Sequence of chain 1.S:
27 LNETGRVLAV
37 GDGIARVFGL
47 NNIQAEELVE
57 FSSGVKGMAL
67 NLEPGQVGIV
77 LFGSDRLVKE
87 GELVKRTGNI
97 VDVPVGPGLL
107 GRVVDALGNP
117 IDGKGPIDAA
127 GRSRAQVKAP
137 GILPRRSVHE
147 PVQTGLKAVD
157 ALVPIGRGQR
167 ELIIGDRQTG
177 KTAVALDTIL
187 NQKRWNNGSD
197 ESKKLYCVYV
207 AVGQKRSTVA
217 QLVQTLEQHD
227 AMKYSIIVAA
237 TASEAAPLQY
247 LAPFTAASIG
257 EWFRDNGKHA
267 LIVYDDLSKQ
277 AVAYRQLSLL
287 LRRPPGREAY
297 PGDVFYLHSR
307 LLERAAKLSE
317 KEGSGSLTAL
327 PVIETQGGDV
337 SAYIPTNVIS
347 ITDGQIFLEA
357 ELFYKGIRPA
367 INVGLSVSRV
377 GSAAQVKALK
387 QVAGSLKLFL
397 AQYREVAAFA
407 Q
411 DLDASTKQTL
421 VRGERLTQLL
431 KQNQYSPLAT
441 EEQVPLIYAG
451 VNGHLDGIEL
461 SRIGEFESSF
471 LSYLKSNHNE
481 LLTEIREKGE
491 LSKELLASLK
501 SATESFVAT

Sequence of chain 1.V:
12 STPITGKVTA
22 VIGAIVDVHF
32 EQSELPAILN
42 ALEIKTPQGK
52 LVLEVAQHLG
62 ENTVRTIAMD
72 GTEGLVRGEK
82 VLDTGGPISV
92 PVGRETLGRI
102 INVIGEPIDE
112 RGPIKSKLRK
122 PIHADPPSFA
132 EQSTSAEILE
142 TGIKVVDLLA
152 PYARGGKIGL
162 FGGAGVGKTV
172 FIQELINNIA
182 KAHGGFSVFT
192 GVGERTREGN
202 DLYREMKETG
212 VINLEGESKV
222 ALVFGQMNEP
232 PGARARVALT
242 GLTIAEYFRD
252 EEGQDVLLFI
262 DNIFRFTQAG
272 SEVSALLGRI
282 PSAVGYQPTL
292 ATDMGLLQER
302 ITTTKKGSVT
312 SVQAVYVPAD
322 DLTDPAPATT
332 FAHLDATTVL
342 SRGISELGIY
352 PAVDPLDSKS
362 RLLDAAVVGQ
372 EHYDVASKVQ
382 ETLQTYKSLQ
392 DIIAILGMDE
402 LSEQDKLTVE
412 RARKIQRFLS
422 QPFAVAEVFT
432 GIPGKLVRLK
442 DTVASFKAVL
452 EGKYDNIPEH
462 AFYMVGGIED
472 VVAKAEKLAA

Binding-site contacts:
Ligand atom N6 contacts residue GLN434 of chain 1.S at 3.5 Å (h-bond).
Ligand atom N1 contacts residue GLN432 of chain 1.S at 3.5 Å (h-bond).
Ligand atom C2 contacts residue ARG364 of chain 1.S at 3.5 Å.
Ligand atom O1B contacts residue GLY176 of chain 1.S at 3.6 Å (h-bond).
Ligand atom C2 contacts residue TYR374 of chain 1.V at 3.4 Å (hydrophobic).
Ligand atom O1G contacts residue GLU330 of chain 1.S at 3.6 Å.
Ligand atom O5' contacts residue GLY176 of chain 1.S at 3.6 Å.
Ligand atom O3A contacts residue GLY176 of chain 1.S at 2.9 Å (h-bond).
Ligand atom O1A contacts residue ALA179 of chain 1.S at 2.8 Å (h-bond).
Ligand atom O1B contacts residue LYS177 of chain 1.S at 2.7 Å (salt-bridge).
Ligand atom O2G contacts residue MG1 of chain 1.XA at 2.2 Å.
Ligand atom O1A contacts residue THR178 of chain 1.S at 3.4 Å (h-bond).
Ligand atom C4 contacts residue GLN434 of chain 1.S at 3.8 Å.
Ligand atom PB contacts residue MG1 of chain 1.XA at 3.3 Å.
Ligand atom O4' contacts residue PHE359 of chain 1.S at 3.1 Å.
Ligand atom C6 contacts residue GLN434 of chain 1.S at 3.7 Å.
Ligand atom O2' contacts residue GLN434 of chain 1.S at 2.9 Å (h-bond).
Ligand atom N6 contacts residue GLN432 of chain 1.S at 2.5 Å (h-bond).
Ligand atom O2B contacts residue THR178 of chain 1.S at 2.4 Å (h-bond).
Ligand atom PG contacts residue GLN174 of chain 1.S at 3.8 Å.
Ligand atom C8 contacts residue ALA179 of chain 1.S at 3.4 Å (hydrophobic).
Ligand atom N7 contacts residue ALA179 of chain 1.S at 3.6 Å.
Ligand atom O1G contacts residue LYS177 of chain 1.S at 3.6 Å.
Ligand atom PA contacts residue GLY176 of chain 1.S at 3.7 Å.
Ligand atom O1G contacts residue ARG173 of chain 1.S at 3.3 Å.
Ligand atom O3A contacts residue THR175 of chain 1.S at 3.7 Å.
Ligand atom O1A contacts residue GLY176 of chain 1.S at 3.6 Å.
Ligand atom N1 contacts residue ARG364 of chain 1.S at 3.5 Å.
Ligand atom PB contacts residue LYS177 of chain 1.S at 3.7 Å.
Ligand atom N3B contacts residue GLN174 of chain 1.S at 3.2 Å (h-bond).
Ligand atom O2B contacts residue MG1 of chain 1.XA at 2.2 Å.
Ligand atom C6 contacts residue ARG364 of chain 1.S at 3.7 Å.
Ligand atom O1B contacts residue THR175 of chain 1.S at 3.7 Å.
Ligand atom C6 contacts residue GLN432 of chain 1.S at 3.4 Å.
Ligand atom PG contacts residue MG1 of chain 1.XA at 3.5 Å.
Ligand atom C8 contacts residue GLN434 of chain 1.S at 3.5 Å.
Ligand atom O3A contacts residue LYS177 of chain 1.S at 3.4 Å (salt-bridge).
Ligand atom C2' contacts residue GLN434 of chain 1.S at 3.3 Å.
Ligand atom O1G contacts residue GLN174 of chain 1.S at 3.0 Å (h-bond).
Ligand atom N9 contacts residue GLN434 of chain 1.S at 3.5 Å (h-bond).

A protein and the small-molecule ligand that binds it are described below.
Small molecule (SMILES): Nc1ncnc2c1ncn2[C@@H]1O[C@H](CO[P](=O)(O)O[P](=O)(O)NP(=O)(O)O)[C@@H](O)[C@H]1O